Binding-site contacts:
Ligand atom C10 contacts residue VAL57 of chain 1.A at 3.9 Å (hydrophobic).
Ligand atom N23 contacts residue TYR109 of chain 1.A at 3.6 Å.
Ligand atom C17 contacts residue TYR102 of chain 1.A at 3.7 Å (hydrophobic).
Ligand atom O08 contacts residue VAL52 of chain 1.A at 3.6 Å.
Ligand atom C27 contacts residue VAL57 of chain 1.A at 3.9 Å (hydrophobic).
Ligand atom C22 contacts residue TYR109 of chain 1.A at 3.2 Å (hydrophobic).
Ligand atom N12 contacts residue TYR109 of chain 1.A at 3.6 Å.
Ligand atom N24 contacts residue TYR109 of chain 1.A at 3.9 Å.
Ligand atom C17 contacts residue TYR109 of chain 1.A at 3.9 Å (hydrophobic).
Ligand atom C27 contacts residue TYR109 of chain 1.A at 3.7 Å (hydrophobic).
Ligand atom N13 contacts residue TYR109 of chain 1.A at 3.5 Å.
Ligand atom C26 contacts residue PHE48 of chain 1.A at 3.6 Å (hydrophobic).
Ligand atom C17 contacts residue ASN103 of chain 1.A at 3.7 Å.
Ligand atom C15 contacts residue TYR109 of chain 1.A at 3.4 Å (hydrophobic).
Ligand atom C26 contacts residue PRO47 of chain 1.A at 3.8 Å (hydrophobic).
Ligand atom S05 contacts residue PRO51 of chain 1.A at 3.9 Å.
Ligand atom O07 contacts residue PRO51 of chain 1.A at 3.1 Å (h-bond).
Ligand atom C26 contacts residue VAL52 of chain 1.A at 3.4 Å (hydrophobic).
Ligand atom C01 contacts residue PHE56 of chain 1.A at 3.7 Å (hydrophobic).
Ligand atom O07 contacts residue HIS50 of chain 1.A at 3.5 Å (h-bond).
Ligand atom C11 contacts residue TYR109 of chain 1.A at 3.5 Å (hydrophobic).
Ligand atom O07 contacts residue PRO47 of chain 1.A at 3.8 Å.
Ligand atom C25 contacts residue TYR109 of chain 1.A at 3.9 Å (hydrophobic).
Ligand atom C06 contacts residue ASN53 of chain 1.A at 3.8 Å.
Ligand atom C14 contacts residue TYR109 of chain 1.A at 3.4 Å (hydrophobic).
Ligand atom S05 contacts residue ASN53 of chain 1.A at 3.8 Å.
Ligand atom C11 contacts residue VAL57 of chain 1.A at 3.9 Å (hydrophobic).
Ligand atom O18 contacts residue TYR102 of chain 1.A at 3.6 Å.
Ligand atom O21 contacts residue TYR102 of chain 1.A at 3.9 Å.
Ligand atom C19 contacts residue ASN103 of chain 1.A at 3.5 Å.
Ligand atom C25 contacts residue VAL52 of chain 1.A at 3.8 Å (hydrophobic).
Ligand atom C20 contacts residue TYR109 of chain 1.A at 3.9 Å (hydrophobic).
Ligand atom N16 contacts residue TYR109 of chain 1.A at 3.3 Å.
Ligand atom N23 contacts residue ASN103 of chain 1.A at 3.3 Å (h-bond).
Ligand atom N16 contacts residue ASN103 of chain 1.A at 3.2 Å (h-bond).
Ligand atom C10 contacts residue TYR109 of chain 1.A at 3.9 Å (hydrophobic).
Ligand atom O08 contacts residue PRO51 of chain 1.A at 3.9 Å.
Ligand atom C20 contacts residue ASN103 of chain 1.A at 3.3 Å.
Ligand atom O08 contacts residue ASN53 of chain 1.A at 2.6 Å (h-bond).
Ligand atom O18 contacts residue ASN103 of chain 1.A at 2.9 Å (h-bond).

The protein below binds the small molecule below.
Small molecule (SMILES): CCOC(=O)Nc1cc(-c2ccc(C)c(NS(C)(=O)=O)c2)nn2c(C)nnc12

Sequence of chain 1.A:
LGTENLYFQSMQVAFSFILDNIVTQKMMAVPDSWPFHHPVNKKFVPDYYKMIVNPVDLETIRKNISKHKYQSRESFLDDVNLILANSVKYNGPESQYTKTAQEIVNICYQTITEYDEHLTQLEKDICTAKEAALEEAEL